Binding-site contacts:
Ligand atom O3G contacts residue GLY13 of chain 1.A at 3.4 Å.
Ligand atom O2B contacts residue VAL15 of chain 1.A at 3.2 Å (h-bond).
Ligand atom O3G contacts residue LYS17 of chain 1.A at 2.6 Å (salt-bridge).
Ligand atom PG contacts residue MG1 of chain 1.E at 3.2 Å.
Ligand atom O3A contacts residue GLY16 of chain 1.A at 3.2 Å (h-bond).
Ligand atom C6 contacts residue ASP120 of chain 1.A at 3.5 Å.
Ligand atom O1B contacts residue SER18 of chain 1.A at 3.0 Å (h-bond).
Ligand atom C3' contacts residue GLU32 of chain 1.A at 3.5 Å.
Ligand atom O6 contacts residue ALA147 of chain 1.A at 2.8 Å (h-bond).
Ligand atom O1B contacts residue MG1 of chain 1.E at 2.0 Å.
Ligand atom O2' contacts residue PHE29 of chain 1.A at 3.3 Å.
Ligand atom C8 contacts residue ALA19 of chain 1.A at 3.6 Å (hydrophobic).
Ligand atom O2G contacts residue PRO35 of chain 1.A at 3.3 Å.
Ligand atom O1A contacts residue GLY16 of chain 1.A at 3.3 Å.
Ligand atom O3G contacts residue GLY61 of chain 1.A at 2.9 Å (h-bond).
Ligand atom C8 contacts residue GLY16 of chain 1.A at 3.5 Å.
Ligand atom O1G contacts residue MG1 of chain 1.E at 2.0 Å.
Ligand atom N7 contacts residue ASN117 of chain 1.A at 3.1 Å (h-bond).
Ligand atom PB contacts residue MG1 of chain 1.E at 3.2 Å.
Ligand atom O1A contacts residue ALA19 of chain 1.A at 2.7 Å (h-bond).
Ligand atom N3B contacts residue MG1 of chain 1.E at 3.4 Å.
Ligand atom O1G contacts residue THR36 of chain 1.A at 2.9 Å (h-bond).
Ligand atom O2' contacts residue ASP31 of chain 1.A at 3.2 Å (salt-bridge).
Ligand atom O2B contacts residue GLY16 of chain 1.A at 3.0 Å (h-bond).
Ligand atom O2' contacts residue VAL30 of chain 1.A at 2.7 Å (h-bond).
Ligand atom O2G contacts residue GLN62 of chain 1.A at 2.7 Å (h-bond).
Ligand atom O2B contacts residue LYS17 of chain 1.A at 2.8 Å (salt-bridge).
Ligand atom O6 contacts residue ASN117 of chain 1.A at 3.2 Å (h-bond).
Ligand atom O6 contacts residue ASP120 of chain 1.A at 3.4 Å (salt-bridge).
Ligand atom O3' contacts residue ASP31 of chain 1.A at 2.8 Å (salt-bridge).
Ligand atom C2' contacts residue VAL30 of chain 1.A at 3.5 Å (hydrophobic).
Ligand atom O2G contacts residue TYR33 of chain 1.A at 3.6 Å.
Ligand atom O2B contacts residue GLY14 of chain 1.A at 3.5 Å (h-bond).
Ligand atom O1A contacts residue SER18 of chain 1.A at 3.3 Å (h-bond).
Ligand atom N3B contacts residue GLY14 of chain 1.A at 3.0 Å (h-bond).
Ligand atom N1 contacts residue ASP120 of chain 1.A at 2.8 Å (salt-bridge).
Ligand atom N2 contacts residue ASP120 of chain 1.A at 2.9 Å (salt-bridge).
Ligand atom O4' contacts residue LYS118 of chain 1.A at 3.2 Å (salt-bridge).
Ligand atom O6 contacts residue LYS118 of chain 1.A at 3.4 Å.
Ligand atom O6 contacts residue SER146 of chain 1.A at 3.4 Å.

A small-molecule ligand and the protein it binds are described below.
Small molecule (SMILES): Nc1nc2c(ncn2[C@@H]2O[C@H](CO[P](=O)(O)O[P](=O)(O)NP(=O)(O)O)[C@@H](O)[C@H]2O)c(=O)[nH]1

Sequence of chain 1.A:
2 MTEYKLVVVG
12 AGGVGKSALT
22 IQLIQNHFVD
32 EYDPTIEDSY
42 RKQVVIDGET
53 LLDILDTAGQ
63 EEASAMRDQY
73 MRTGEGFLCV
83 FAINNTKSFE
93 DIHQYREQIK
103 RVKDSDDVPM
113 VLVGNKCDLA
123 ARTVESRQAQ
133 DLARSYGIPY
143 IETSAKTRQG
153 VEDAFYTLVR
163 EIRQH